Sequence of chain 1.B:
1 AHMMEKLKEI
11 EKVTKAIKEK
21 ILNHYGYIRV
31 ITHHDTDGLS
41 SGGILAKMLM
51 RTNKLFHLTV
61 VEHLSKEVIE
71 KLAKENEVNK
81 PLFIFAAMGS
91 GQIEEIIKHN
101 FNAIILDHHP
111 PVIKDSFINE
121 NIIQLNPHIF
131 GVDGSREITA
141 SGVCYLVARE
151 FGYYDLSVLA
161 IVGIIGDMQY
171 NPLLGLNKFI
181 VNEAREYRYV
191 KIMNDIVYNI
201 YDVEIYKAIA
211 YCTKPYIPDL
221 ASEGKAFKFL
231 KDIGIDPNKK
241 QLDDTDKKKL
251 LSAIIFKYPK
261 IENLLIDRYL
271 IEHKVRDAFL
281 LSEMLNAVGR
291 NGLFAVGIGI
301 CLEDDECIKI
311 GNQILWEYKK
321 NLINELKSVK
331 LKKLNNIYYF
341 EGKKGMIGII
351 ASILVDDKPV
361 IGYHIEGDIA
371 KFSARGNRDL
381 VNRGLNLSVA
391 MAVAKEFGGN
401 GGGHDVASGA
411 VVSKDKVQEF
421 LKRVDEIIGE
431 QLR

This protein binds this small molecule.
Small molecule (SMILES): Nc1ccn(-c2cc(O)c(COP(=O)(O)O)o2)c(=O)n1

Binding-site contacts:
Ligand atom C14 contacts residue ALA407 of chain 1.B at 3.9 Å (hydrophobic).
Ligand atom C11 contacts residue GLY409 of chain 1.B at 4.2 Å.
Ligand atom N6 contacts residue GLY403 of chain 1.B at 4.1 Å.
Ligand atom C3 contacts residue GLY409 of chain 1.B at 4.0 Å.
Ligand atom O10 contacts residue SER408 of chain 1.B at 3.8 Å.
Ligand atom O20 contacts residue ARG375 of chain 1.B at 2.8 Å (salt-bridge).
Ligand atom C9 contacts residue GLY402 of chain 1.B at 3.7 Å.
Ligand atom C14 contacts residue SER408 of chain 1.B at 3.8 Å.
Ligand atom C2 contacts residue GLY402 of chain 1.B at 4.1 Å.
Ligand atom O19 contacts residue SER408 of chain 1.B at 4.0 Å.
Ligand atom O8 contacts residue GLY403 of chain 1.B at 3.1 Å (h-bond).
Ligand atom O16 contacts residue ARG375 of chain 1.B at 3.6 Å.
Ligand atom N7 contacts residue GLY401 of chain 1.B at 3.7 Å.
Ligand atom P17 contacts residue SER373 of chain 1.B at 3.7 Å.
Ligand atom O19 contacts residue GLY409 of chain 1.B at 3.4 Å.
Ligand atom C1 contacts residue GLY401 of chain 1.B at 4.1 Å.
Ligand atom O10 contacts residue GLY402 of chain 1.B at 3.7 Å.
Ligand atom P17 contacts residue LYS371 of chain 1.B at 4.2 Å.
Ligand atom C14 contacts residue GLY409 of chain 1.B at 4.2 Å.
Ligand atom O10 contacts residue GLY403 of chain 1.B at 4.2 Å.
Ligand atom O19 contacts residue LYS371 of chain 1.B at 3.6 Å (salt-bridge).
Ligand atom C5 contacts residue GLY403 of chain 1.B at 3.6 Å.
Ligand atom O20 contacts residue SER373 of chain 1.B at 2.6 Å (h-bond).
Ligand atom O8 contacts residue GLY402 of chain 1.B at 3.3 Å.
Ligand atom O20 contacts residue SER408 of chain 1.B at 4.0 Å.
Ligand atom C13 contacts residue GLY403 of chain 1.B at 4.2 Å.
Ligand atom N4 contacts residue GLY402 of chain 1.B at 3.3 Å (h-bond).
Ligand atom O19 contacts residue SER373 of chain 1.B at 4.2 Å.
Ligand atom N7 contacts residue GLY402 of chain 1.B at 3.6 Å.
Ligand atom C5 contacts residue GLY402 of chain 1.B at 3.2 Å.
Ligand atom C11 contacts residue ALA407 of chain 1.B at 4.2 Å (hydrophobic).
Ligand atom C9 contacts residue GLY403 of chain 1.B at 4.0 Å.
Ligand atom C1 contacts residue GLY402 of chain 1.B at 3.5 Å.
Ligand atom C11 contacts residue SER408 of chain 1.B at 4.1 Å.
Ligand atom N7 contacts residue ASN400 of chain 1.B at 3.4 Å (h-bond).
Ligand atom O10 contacts residue GLY409 of chain 1.B at 3.3 Å (h-bond).
Ligand atom C14 contacts residue ARG375 of chain 1.B at 3.8 Å.
Ligand atom P17 contacts residue ARG375 of chain 1.B at 3.8 Å.
Ligand atom C3 contacts residue GLY402 of chain 1.B at 3.8 Å.
Ligand atom N6 contacts residue GLY402 of chain 1.B at 3.5 Å (h-bond).